Binding-site contacts:
Ligand atom N28 contacts residue GLU166 of chain 2.A at 3.0 Å (salt-bridge).
Ligand atom C29 contacts residue GLU166 of chain 2.A at 3.5 Å.
Ligand atom C16 contacts residue TYR54 of chain 2.A at 3.7 Å (hydrophobic).
Ligand atom C29 contacts residue HIS163 of chain 2.A at 3.8 Å.
Ligand atom N19 contacts residue CYS145 of chain 2.A at 3.1 Å (h-bond).
Ligand atom N19 contacts residue HIS164 of chain 2.A at 2.9 Å (h-bond).
Ligand atom C17 contacts residue HIS164 of chain 2.A at 3.7 Å.
Ligand atom O30 contacts residue GLU166 of chain 2.A at 3.4 Å.
Ligand atom C6 contacts residue GLU166 of chain 2.A at 4.0 Å.
Ligand atom C27 contacts residue GLU166 of chain 2.A at 4.0 Å.
Ligand atom C16 contacts residue MET49 of chain 2.A at 3.4 Å (hydrophobic).
Ligand atom N28 contacts residue PHE140 of chain 2.A at 3.2 Å (h-bond).
Ligand atom C16 contacts residue HIS41 of chain 2.A at 3.5 Å.
Ligand atom O30 contacts residue MET165 of chain 2.A at 3.7 Å.
Ligand atom C15 contacts residue ARG188 of chain 2.A at 3.7 Å.
Ligand atom C20 contacts residue HIS164 of chain 2.A at 3.9 Å.
Ligand atom C3 contacts residue ASN142 of chain 2.A at 3.5 Å.
Ligand atom O22 contacts residue SER144 of chain 2.A at 3.7 Å.
Ligand atom C16 contacts residue ASP187 of chain 2.A at 3.9 Å.
Ligand atom O10 contacts residue MET165 of chain 2.A at 3.4 Å.
Ligand atom C15 contacts residue MET165 of chain 2.A at 4.0 Å (hydrophobic).
Ligand atom C26 contacts residue ASN142 of chain 2.A at 3.6 Å.
Ligand atom O30 contacts residue HIS163 of chain 2.A at 2.8 Å (h-bond).
Ligand atom O22 contacts residue CYS145 of chain 2.A at 2.7 Å (h-bond).
Ligand atom C24 contacts residue CYS145 of chain 2.A at 3.2 Å (hydrophobic).
Ligand atom C20 contacts residue CYS145 of chain 2.A at 2.7 Å (hydrophobic).
Ligand atom C21 contacts residue HIS41 of chain 2.A at 3.4 Å.
Ligand atom O22 contacts residue GLY143 of chain 2.A at 3.5 Å (h-bond).
Ligand atom C15 contacts residue ASP187 of chain 2.A at 3.6 Å.
Ligand atom C7 contacts residue GLU166 of chain 2.A at 3.5 Å.
Ligand atom O30 contacts residue HIS172 of chain 2.A at 3.6 Å.
Ligand atom O30 contacts residue PHE140 of chain 2.A at 3.6 Å.
Ligand atom N19 contacts residue HIS41 of chain 2.A at 3.9 Å.
Ligand atom C24 contacts residue HIS163 of chain 2.A at 3.9 Å.
Ligand atom O10 contacts residue GLU166 of chain 2.A at 3.0 Å (salt-bridge).
Ligand atom C12 contacts residue HIS164 of chain 2.A at 3.6 Å.
Ligand atom C21 contacts residue HIS164 of chain 2.A at 3.9 Å.
Ligand atom C4 contacts residue ASN142 of chain 2.A at 3.9 Å.
Ligand atom C26 contacts residue LEU141 of chain 2.A at 4.0 Å (hydrophobic).
Ligand atom C21 contacts residue CYS145 of chain 2.A at 1.7 Å (hydrophobic).

Sequence of chain 1.A:
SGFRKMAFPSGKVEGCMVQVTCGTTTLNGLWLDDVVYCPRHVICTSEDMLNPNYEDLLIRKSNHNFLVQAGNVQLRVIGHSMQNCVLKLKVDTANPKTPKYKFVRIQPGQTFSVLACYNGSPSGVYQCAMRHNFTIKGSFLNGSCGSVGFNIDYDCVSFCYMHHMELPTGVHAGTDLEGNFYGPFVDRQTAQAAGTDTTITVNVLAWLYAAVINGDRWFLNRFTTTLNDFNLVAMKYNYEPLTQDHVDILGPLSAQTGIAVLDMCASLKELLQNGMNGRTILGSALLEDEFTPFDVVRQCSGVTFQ

The small molecule below binds the protein below.
Small molecule (SMILES): CC(C)C[C@H](NC(=O)OCc1ccccc1)C(=O)N[C@@H](C[C@@H]1CCNC1=O)[C@@H](O)S(=O)(=O)O

Sequence of chain 2.A:
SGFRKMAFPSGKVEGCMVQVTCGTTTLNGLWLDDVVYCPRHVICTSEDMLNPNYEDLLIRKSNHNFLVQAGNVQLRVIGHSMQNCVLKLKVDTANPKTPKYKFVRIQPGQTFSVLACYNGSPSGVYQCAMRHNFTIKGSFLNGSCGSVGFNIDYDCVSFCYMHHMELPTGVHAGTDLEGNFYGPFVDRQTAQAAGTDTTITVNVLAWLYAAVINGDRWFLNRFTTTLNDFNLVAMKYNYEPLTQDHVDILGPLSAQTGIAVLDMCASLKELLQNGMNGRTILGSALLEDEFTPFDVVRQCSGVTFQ